Sequence of chain 40.C:
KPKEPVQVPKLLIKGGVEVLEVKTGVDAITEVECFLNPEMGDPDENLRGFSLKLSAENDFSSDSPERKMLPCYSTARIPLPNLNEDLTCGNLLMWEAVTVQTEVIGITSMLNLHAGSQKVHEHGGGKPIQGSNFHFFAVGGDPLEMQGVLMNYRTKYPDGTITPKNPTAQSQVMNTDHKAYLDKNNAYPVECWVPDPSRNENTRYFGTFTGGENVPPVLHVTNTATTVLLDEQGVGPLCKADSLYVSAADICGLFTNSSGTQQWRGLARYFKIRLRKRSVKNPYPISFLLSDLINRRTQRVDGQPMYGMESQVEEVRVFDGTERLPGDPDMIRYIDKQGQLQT

Sequence of chain 40.B:
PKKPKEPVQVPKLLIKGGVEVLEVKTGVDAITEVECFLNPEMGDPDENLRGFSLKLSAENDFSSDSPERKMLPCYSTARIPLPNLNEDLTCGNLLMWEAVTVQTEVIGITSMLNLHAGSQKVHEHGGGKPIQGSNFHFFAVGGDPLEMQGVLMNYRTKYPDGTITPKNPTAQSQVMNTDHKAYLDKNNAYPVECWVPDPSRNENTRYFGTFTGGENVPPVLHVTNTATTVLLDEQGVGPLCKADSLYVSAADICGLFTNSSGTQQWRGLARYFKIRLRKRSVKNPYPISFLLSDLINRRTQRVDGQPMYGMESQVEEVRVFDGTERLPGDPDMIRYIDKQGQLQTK

Sequence of chain 40.A:
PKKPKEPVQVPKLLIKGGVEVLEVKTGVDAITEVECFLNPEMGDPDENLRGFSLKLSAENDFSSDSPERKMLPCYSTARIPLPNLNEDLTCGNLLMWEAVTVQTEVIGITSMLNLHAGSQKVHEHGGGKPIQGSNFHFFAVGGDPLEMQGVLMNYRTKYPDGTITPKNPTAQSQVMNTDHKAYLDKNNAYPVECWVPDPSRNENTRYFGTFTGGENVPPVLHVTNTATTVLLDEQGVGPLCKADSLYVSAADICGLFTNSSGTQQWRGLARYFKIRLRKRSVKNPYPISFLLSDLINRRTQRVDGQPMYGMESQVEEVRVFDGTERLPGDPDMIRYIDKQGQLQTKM

This protein binds this small molecule.
Small molecule (SMILES): CC(=O)N[C@H]1[C@H]([C@H](O)[C@H](O)CO)O[C@@](O[C@H](CO)[C@@H](O)[C@@H]2O[C@@H](C(=O)O)C[C@H](O)[C@H]2NC(C)=O)(C(=O)O)C[C@@H]1O

Binding-site contacts:
Ligand atom O8 contacts residue ASN272 of chain 40.B at 3.5 Å (h-bond).
Ligand atom C11 contacts residue HIS138 of chain 40.A at 3.5 Å.
Ligand atom N5 contacts residue GLN278 of chain 40.B at 3.9 Å.
Ligand atom C6 contacts residue ASN272 of chain 40.B at 3.6 Å.
Ligand atom N5 contacts residue ASN272 of chain 40.B at 3.2 Å (h-bond).
Ligand atom C10 contacts residue ASN272 of chain 40.B at 4.0 Å.
Ligand atom O1B contacts residue THR276 of chain 40.B at 3.7 Å.
Ligand atom O1B contacts residue SER274 of chain 40.B at 4.1 Å.
Ligand atom C11 contacts residue GLN278 of chain 40.B at 3.5 Å.
Ligand atom C9 contacts residue GLN278 of chain 40.B at 3.2 Å.
Ligand atom O9 contacts residue LYS68 of chain 40.B at 2.9 Å (salt-bridge).
Ligand atom O10 contacts residue LEU62 of chain 40.B at 4.0 Å.
Ligand atom O1A contacts residue SER274 of chain 40.B at 2.6 Å (h-bond).
Ligand atom C10 contacts residue GLN278 of chain 40.B at 4.0 Å.
Ligand atom C1 contacts residue ASN272 of chain 40.B at 3.8 Å.
Ligand atom C11 contacts residue ASN272 of chain 40.B at 3.6 Å.
Ligand atom C11 contacts residue THR276 of chain 40.B at 3.3 Å.
Ligand atom C11 contacts residue PHE65 of chain 40.B at 3.8 Å (hydrophobic).
Ligand atom C11 contacts residue PHE75 of chain 40.C at 2.3 Å (hydrophobic).
Ligand atom O7 contacts residue LEU62 of chain 40.B at 3.8 Å.
Ligand atom C1 contacts residue SER274 of chain 40.B at 3.7 Å.
Ligand atom O1A contacts residue LYS68 of chain 40.B at 2.9 Å.
Ligand atom C9 contacts residue LEU67 of chain 40.B at 4.1 Å (hydrophobic).
Ligand atom O1B contacts residue ASN272 of chain 40.B at 3.4 Å (h-bond).
Ligand atom O9 contacts residue GLN278 of chain 40.B at 4.0 Å.
Ligand atom C5 contacts residue ASN272 of chain 40.B at 4.1 Å.
Ligand atom O9 contacts residue LEU67 of chain 40.B at 3.3 Å.
Ligand atom O8 contacts residue LYS68 of chain 40.B at 3.4 Å.
Ligand atom C11 contacts residue PHE270 of chain 40.B at 3.8 Å (hydrophobic).
Ligand atom C9 contacts residue LYS68 of chain 40.B at 3.8 Å.
Ligand atom C11 contacts residue LEU62 of chain 40.B at 4.1 Å (hydrophobic).
Ligand atom O1B contacts residue LYS68 of chain 40.B at 3.9 Å.
Ligand atom C10 contacts residue PHE75 of chain 40.C at 3.1 Å (hydrophobic).
Ligand atom O10 contacts residue PHE75 of chain 40.C at 3.0 Å.
Ligand atom C7 contacts residue GLN278 of chain 40.B at 3.8 Å.
Ligand atom C4 contacts residue ASN272 of chain 40.B at 4.1 Å.
Ligand atom C8 contacts residue GLN278 of chain 40.B at 3.6 Å.
Ligand atom C1 contacts residue LYS68 of chain 40.B at 3.6 Å.
Ligand atom C11 contacts residue SER274 of chain 40.B at 4.0 Å.
Ligand atom O8 contacts residue GLN278 of chain 40.B at 3.5 Å (h-bond).